Binding-site contacts:
Ligand atom O1B contacts residue SER40 of chain 1.D at 2.6 Å (h-bond).
Ligand atom N1 contacts residue ILE103 of chain 1.D at 2.7 Å (h-bond).
Ligand atom N1 contacts residue GLU102 of chain 1.D at 3.6 Å.
Ligand atom O6 contacts residue ILE218 of chain 1.D at 3.6 Å.
Ligand atom PB contacts residue MG1 of chain 1.S at 3.3 Å.
Ligand atom O1A contacts residue MG1 of chain 1.R at 1.9 Å.
Ligand atom O3G contacts residue MG1 of chain 1.S at 2.1 Å.
Ligand atom PG contacts residue ASP219 of chain 1.D at 3.2 Å.
Ligand atom PA contacts residue ASP219 of chain 1.D at 3.5 Å.
Ligand atom O2A contacts residue LYS52 of chain 1.D at 3.1 Å (salt-bridge).
Ligand atom PB contacts residue ASP219 of chain 1.D at 3.4 Å.
Ligand atom O2G contacts residue MG1 of chain 1.S at 3.6 Å.
Ligand atom O3A contacts residue MG1 of chain 1.R at 3.6 Å.
Ligand atom PA contacts residue MG1 of chain 1.R at 3.2 Å.
Ligand atom N3B contacts residue ASP219 of chain 1.D at 3.2 Å (salt-bridge).
Ligand atom O2A contacts residue ASP219 of chain 1.D at 3.4 Å.
Ligand atom PB contacts residue MG1 of chain 1.R at 3.3 Å.
Ligand atom O6 contacts residue TYR100 of chain 1.D at 3.5 Å.
Ligand atom O6 contacts residue ILE103 of chain 1.D at 2.9 Å (h-bond).
Ligand atom O3G contacts residue ASP219 of chain 1.D at 3.1 Å (salt-bridge).
Ligand atom O2B contacts residue MG1 of chain 1.S at 2.1 Å.
Ligand atom C6 contacts residue ILE103 of chain 1.D at 3.6 Å (hydrophobic).
Ligand atom N3B contacts residue MG1 of chain 1.R at 2.3 Å.
Ligand atom O1A contacts residue HIS205 of chain 1.D at 3.4 Å (h-bond).
Ligand atom N7 contacts residue TYR100 of chain 1.D at 2.7 Å (h-bond).
Ligand atom O2G contacts residue ASP200 of chain 1.D at 3.3 Å (salt-bridge).
Ligand atom O2G contacts residue ASP219 of chain 1.D at 3.0 Å (salt-bridge).
Ligand atom O4' contacts residue ILE34 of chain 1.D at 3.5 Å.
Ligand atom N3B contacts residue MG1 of chain 1.S at 3.5 Å.
Ligand atom O2G contacts residue HIS205 of chain 1.D at 3.2 Å (h-bond).
Ligand atom O1A contacts residue ASP219 of chain 1.D at 2.9 Å (salt-bridge).
Ligand atom O2G contacts residue MG1 of chain 1.R at 2.2 Å.
Ligand atom N2 contacts residue ILE103 of chain 1.D at 3.1 Å (h-bond).
Ligand atom O2B contacts residue ASP219 of chain 1.D at 3.0 Å (salt-bridge).
Ligand atom PG contacts residue MG1 of chain 1.R at 2.7 Å.
Ligand atom PG contacts residue MG1 of chain 1.S at 3.1 Å.
Ligand atom C2 contacts residue ILE103 of chain 1.D at 3.4 Å (hydrophobic).
Ligand atom N3 contacts residue PHE107 of chain 1.D at 3.5 Å.
Ligand atom C8 contacts residue TYR100 of chain 1.D at 3.4 Å (hydrophobic).
Ligand atom O2B contacts residue LYS52 of chain 1.D at 3.2 Å (salt-bridge).

A small-molecule ligand and the protein it binds are described below.
Small molecule (SMILES): Nc1nc2c(ncn2[C@@H]2O[C@H](CO[P](=O)(O)O[P](=O)(O)NP(=O)(O)O)[C@@H](O)[C@H]2O)c(=O)[nH]1

Sequence of chain 1.D:
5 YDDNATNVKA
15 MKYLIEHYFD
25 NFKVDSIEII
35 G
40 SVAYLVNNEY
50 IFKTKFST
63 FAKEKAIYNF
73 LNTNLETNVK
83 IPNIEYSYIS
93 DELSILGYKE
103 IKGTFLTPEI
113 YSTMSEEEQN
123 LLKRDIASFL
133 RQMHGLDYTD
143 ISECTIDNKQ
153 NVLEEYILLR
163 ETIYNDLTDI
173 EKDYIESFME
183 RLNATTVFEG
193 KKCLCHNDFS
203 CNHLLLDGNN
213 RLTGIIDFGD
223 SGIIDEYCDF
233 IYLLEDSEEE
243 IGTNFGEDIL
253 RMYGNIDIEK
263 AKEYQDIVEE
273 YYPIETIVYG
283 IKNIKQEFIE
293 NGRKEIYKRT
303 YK